Binding-site contacts:
Ligand atom O5 contacts residue ASN85 of chain 1.A at 2.4 Å (h-bond).
Ligand atom C7 contacts residue LEU248 of chain 1.A at 3.6 Å (hydrophobic).
Ligand atom N2 contacts residue ASN85 of chain 1.A at 2.8 Å (h-bond).
Ligand atom C1 contacts residue ASN85 of chain 1.A at 1.4 Å.
Ligand atom C8 contacts residue GLU227 of chain 1.A at 3.7 Å.
Ligand atom C4 contacts residue ASN85 of chain 1.A at 4.3 Å.
Ligand atom C4 contacts residue GLU227 of chain 1.A at 4.2 Å.
Ligand atom C8 contacts residue PRO84 of chain 1.A at 3.8 Å (hydrophobic).
Ligand atom O3 contacts residue LEU248 of chain 1.A at 3.4 Å.
Ligand atom O7 contacts residue HIS83 of chain 1.A at 2.7 Å (h-bond).
Ligand atom O4 contacts residue GLU227 of chain 1.A at 4.4 Å.
Ligand atom O7 contacts residue LEU248 of chain 1.A at 3.4 Å.
Ligand atom C7 contacts residue GLU227 of chain 1.A at 4.1 Å.
Ligand atom C8 contacts residue HIS83 of chain 1.A at 3.7 Å.
Ligand atom C5 contacts residue ASN85 of chain 1.A at 3.7 Å.
Ligand atom O7 contacts residue ASN85 of chain 1.A at 3.1 Å (h-bond).
Ligand atom N2 contacts residue GLU227 of chain 1.A at 3.0 Å (salt-bridge).
Ligand atom C8 contacts residue ARG225 of chain 1.A at 4.5 Å.
Ligand atom C3 contacts residue ASN85 of chain 1.A at 3.8 Å.
Ligand atom C2 contacts residue GLU227 of chain 1.A at 3.4 Å.
Ligand atom C1 contacts residue GLU227 of chain 1.A at 3.8 Å.
Ligand atom C7 contacts residue PRO84 of chain 1.A at 4.4 Å (hydrophobic).
Ligand atom C8 contacts residue ARG226 of chain 1.A at 3.8 Å.
Ligand atom C7 contacts residue HIS83 of chain 1.A at 3.6 Å.
Ligand atom C2 contacts residue ASN85 of chain 1.A at 2.4 Å.
Ligand atom O3 contacts residue GLU227 of chain 1.A at 3.6 Å.
Ligand atom C8 contacts residue LEU248 of chain 1.A at 3.9 Å (hydrophobic).
Ligand atom C7 contacts residue ASN85 of chain 1.A at 3.1 Å.
Ligand atom O6 contacts residue GLY246 of chain 1.A at 4.3 Å.
Ligand atom O6 contacts residue THR87 of chain 1.A at 4.0 Å.
Ligand atom N2 contacts residue LEU248 of chain 1.A at 3.9 Å.
Ligand atom C8 contacts residue ASN85 of chain 1.A at 4.2 Å.
Ligand atom C3 contacts residue GLU227 of chain 1.A at 3.0 Å.

The small molecule below binds the protein below.
Small molecule (SMILES): CC(=O)N[C@H]1[C@H](O[C@H]2[C@H](O)[C@@H](NC(C)=O)CO[C@@H]2CO)O[C@H](CO)[C@@H](O)[C@@H]1O

Sequence of chain 1.A:
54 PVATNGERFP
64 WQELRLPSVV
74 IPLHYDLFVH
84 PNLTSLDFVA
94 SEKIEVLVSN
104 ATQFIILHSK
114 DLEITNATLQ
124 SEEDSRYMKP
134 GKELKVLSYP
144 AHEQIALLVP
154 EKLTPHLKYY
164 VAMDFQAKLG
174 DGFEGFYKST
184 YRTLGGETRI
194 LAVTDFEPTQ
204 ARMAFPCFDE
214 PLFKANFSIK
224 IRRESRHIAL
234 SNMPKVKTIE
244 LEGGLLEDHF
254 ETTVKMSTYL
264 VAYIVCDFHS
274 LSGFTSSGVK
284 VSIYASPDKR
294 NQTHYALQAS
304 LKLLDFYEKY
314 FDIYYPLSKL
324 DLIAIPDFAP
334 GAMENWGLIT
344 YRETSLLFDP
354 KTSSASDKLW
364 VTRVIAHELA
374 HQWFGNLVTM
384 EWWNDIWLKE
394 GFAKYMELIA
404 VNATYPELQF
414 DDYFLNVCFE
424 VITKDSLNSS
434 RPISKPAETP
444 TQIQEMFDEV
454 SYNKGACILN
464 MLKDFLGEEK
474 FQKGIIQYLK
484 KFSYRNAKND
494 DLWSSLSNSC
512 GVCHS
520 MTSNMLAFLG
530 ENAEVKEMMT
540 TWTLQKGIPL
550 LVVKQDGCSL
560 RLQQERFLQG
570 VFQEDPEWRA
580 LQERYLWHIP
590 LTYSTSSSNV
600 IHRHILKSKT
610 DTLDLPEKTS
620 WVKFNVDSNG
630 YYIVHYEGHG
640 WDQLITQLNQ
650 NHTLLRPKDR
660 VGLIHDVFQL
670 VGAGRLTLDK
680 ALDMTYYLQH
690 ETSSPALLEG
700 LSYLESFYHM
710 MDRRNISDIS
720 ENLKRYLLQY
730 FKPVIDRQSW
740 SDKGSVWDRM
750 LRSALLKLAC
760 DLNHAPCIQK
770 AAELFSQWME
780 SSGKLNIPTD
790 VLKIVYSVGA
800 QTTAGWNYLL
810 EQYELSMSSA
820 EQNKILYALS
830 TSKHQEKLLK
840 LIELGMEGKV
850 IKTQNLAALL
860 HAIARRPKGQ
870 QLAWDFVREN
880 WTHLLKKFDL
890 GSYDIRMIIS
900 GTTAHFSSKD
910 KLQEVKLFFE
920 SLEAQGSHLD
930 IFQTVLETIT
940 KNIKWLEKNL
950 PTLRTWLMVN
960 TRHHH